This small molecule binds to this protein.
Small molecule (SMILES): O=C(O[C@H]1CN2CCC1CC2)C(O)(c1ccccc1)c1ccccc1

Sequence of chain 1.A:
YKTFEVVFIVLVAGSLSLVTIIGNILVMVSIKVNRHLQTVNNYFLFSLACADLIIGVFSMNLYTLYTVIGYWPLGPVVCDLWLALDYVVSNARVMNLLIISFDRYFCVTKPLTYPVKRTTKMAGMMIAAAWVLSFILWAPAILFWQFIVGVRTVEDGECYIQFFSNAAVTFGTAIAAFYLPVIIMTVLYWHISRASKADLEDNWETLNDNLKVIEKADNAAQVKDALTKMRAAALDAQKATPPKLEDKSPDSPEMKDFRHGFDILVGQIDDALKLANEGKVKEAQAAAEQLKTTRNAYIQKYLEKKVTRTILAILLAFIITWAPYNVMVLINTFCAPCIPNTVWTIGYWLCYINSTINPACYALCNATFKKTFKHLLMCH

Binding-site contacts:
Ligand atom C9 contacts residue ALA193 of chain 1.A at 3.6 Å (hydrophobic).
Ligand atom C6 contacts residue VAL113 of chain 1.A at 3.8 Å (hydrophobic).
Ligand atom C21 contacts residue TYR106 of chain 1.A at 3.5 Å (hydrophobic).
Ligand atom C8 contacts residue ASN353 of chain 1.A at 3.8 Å.
Ligand atom O16 contacts residue TYR352 of chain 1.A at 3.6 Å.
Ligand atom C14 contacts residue TRP349 of chain 1.A at 3.8 Å (hydrophobic).
Ligand atom C11 contacts residue THR189 of chain 1.A at 3.6 Å.
Ligand atom C6 contacts residue ALA196 of chain 1.A at 3.8 Å (hydrophobic).
Ligand atom C19 contacts residue SER109 of chain 1.A at 3.2 Å.
Ligand atom O15 contacts residue PHE197 of chain 1.A at 3.3 Å.
Ligand atom C3 contacts residue TYR106 of chain 1.A at 3.6 Å (hydrophobic).
Ligand atom C4 contacts residue TRP157 of chain 1.A at 3.7 Å (hydrophobic).
Ligand atom C25 contacts residue TYR375 of chain 1.A at 3.8 Å (hydrophobic).
Ligand atom C14 contacts residue ASN353 of chain 1.A at 3.8 Å.
Ligand atom C13 contacts residue TYR352 of chain 1.A at 3.5 Å (hydrophobic).
Ligand atom C1 contacts residue ASN353 of chain 1.A at 3.6 Å.
Ligand atom C11 contacts residue PHE183 of chain 1.A at 3.7 Å (hydrophobic).
Ligand atom C22 contacts residue TYR352 of chain 1.A at 3.8 Å (hydrophobic).
Ligand atom C21 contacts residue ASP105 of chain 1.A at 3.1 Å.
Ligand atom C25 contacts residue ASP105 of chain 1.A at 3.4 Å.
Ligand atom O16 contacts residue ASN353 of chain 1.A at 3.2 Å (h-bond).
Ligand atom C4 contacts residue TYR106 of chain 1.A at 3.7 Å (hydrophobic).
Ligand atom C23 contacts residue TYR352 of chain 1.A at 3.5 Å (hydrophobic).
Ligand atom N20 contacts residue SER109 of chain 1.A at 3.7 Å.
Ligand atom O16 contacts residue TRP349 of chain 1.A at 3.6 Å.
Ligand atom C24 contacts residue CYS378 of chain 1.A at 3.8 Å (hydrophobic).
Ligand atom O17 contacts residue TRP349 of chain 1.A at 3.8 Å.
Ligand atom N20 contacts residue ASP105 of chain 1.A at 3.0 Å (salt-bridge).
Ligand atom C24 contacts residue TYR375 of chain 1.A at 3.8 Å (hydrophobic).
Ligand atom C12 contacts residue TYR352 of chain 1.A at 3.8 Å (hydrophobic).
Ligand atom C18 contacts residue TRP349 of chain 1.A at 3.6 Å (hydrophobic).
Ligand atom O15 contacts residue ASN353 of chain 1.A at 2.6 Å (h-bond).
Ligand atom C10 contacts residue THR189 of chain 1.A at 3.7 Å.
Ligand atom C19 contacts residue TRP349 of chain 1.A at 3.6 Å (hydrophobic).
Ligand atom C4 contacts residue SER109 of chain 1.A at 3.8 Å.
Ligand atom C10 contacts residue ALA193 of chain 1.A at 3.5 Å (hydrophobic).
Ligand atom C7 contacts residue ALA196 of chain 1.A at 3.9 Å (hydrophobic).
Ligand atom C5 contacts residue ASN110 of chain 1.A at 3.4 Å.
Ligand atom C5 contacts residue SER109 of chain 1.A at 3.6 Å.
Ligand atom C22 contacts residue TYR106 of chain 1.A at 3.4 Å (hydrophobic).